Sequence of chain 1.C:
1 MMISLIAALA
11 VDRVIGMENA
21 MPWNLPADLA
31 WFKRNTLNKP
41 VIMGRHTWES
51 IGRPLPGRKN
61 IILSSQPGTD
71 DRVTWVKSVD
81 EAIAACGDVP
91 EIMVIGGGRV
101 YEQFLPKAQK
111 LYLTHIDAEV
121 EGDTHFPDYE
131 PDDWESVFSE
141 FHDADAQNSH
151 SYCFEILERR

Binding-site contacts:
Ligand atom N7 contacts residue ASP28 of chain 1.C at 2.8 Å (salt-bridge).
Ligand atom C5 contacts residue 8DM1 of chain 1.M at 3.5 Å.
Ligand atom C6 contacts residue ASP28 of chain 1.C at 3.7 Å.
Ligand atom N7 contacts residue ALA7 of chain 1.C at 3.8 Å.
Ligand atom C4 contacts residue PHE32 of chain 1.C at 3.6 Å (hydrophobic).
Ligand atom C2 contacts residue ASP28 of chain 1.C at 3.5 Å.
Ligand atom C2 contacts residue PHE32 of chain 1.C at 3.8 Å (hydrophobic).
Ligand atom C4 contacts residue ILE6 of chain 1.C at 3.8 Å (hydrophobic).
Ligand atom N7 contacts residue ALA8 of chain 1.C at 4.0 Å.
Ligand atom C6 contacts residue ALA8 of chain 1.C at 4.3 Å (hydrophobic).
Ligand atom C4 contacts residue ALA7 of chain 1.C at 4.0 Å (hydrophobic).
Ligand atom N8 contacts residue ILE6 of chain 1.C at 3.0 Å (h-bond).
Ligand atom N7 contacts residue TRP31 of chain 1.C at 4.2 Å.
Ligand atom C6 contacts residue LEU29 of chain 1.C at 4.1 Å (hydrophobic).
Ligand atom C4 contacts residue TYR101 of chain 1.C at 4.5 Å (hydrophobic).
Ligand atom N1 contacts residue ASP28 of chain 1.C at 2.7 Å (salt-bridge).
Ligand atom N8 contacts residue ALA7 of chain 1.C at 3.9 Å.
Ligand atom N8 contacts residue TYR101 of chain 1.C at 3.4 Å (h-bond).
Ligand atom N8 contacts residue ILE95 of chain 1.C at 3.1 Å (h-bond).
Ligand atom C5 contacts residue PHE32 of chain 1.C at 4.0 Å (hydrophobic).
Ligand atom C6 contacts residue 8DM1 of chain 1.M at 4.0 Å.
Ligand atom N3 contacts residue ALA7 of chain 1.C at 3.5 Å.
Ligand atom N3 contacts residue ILE6 of chain 1.C at 3.7 Å.
Ligand atom N3 contacts residue PHE32 of chain 1.C at 3.5 Å.
Ligand atom C2 contacts residue ALA8 of chain 1.C at 3.8 Å (hydrophobic).
Ligand atom N8 contacts residue PHE32 of chain 1.C at 3.7 Å.
Ligand atom C6 contacts residue PHE32 of chain 1.C at 4.3 Å (hydrophobic).
Ligand atom N1 contacts residue LEU29 of chain 1.C at 4.3 Å.
Ligand atom N7 contacts residue PHE32 of chain 1.C at 4.3 Å.
Ligand atom C2 contacts residue ILE6 of chain 1.C at 4.4 Å (hydrophobic).
Ligand atom N1 contacts residue ALA8 of chain 1.C at 3.8 Å.
Ligand atom N3 contacts residue ALA8 of chain 1.C at 3.7 Å.
Ligand atom C4 contacts residue ALA8 of chain 1.C at 4.2 Å (hydrophobic).
Ligand atom N1 contacts residue PHE32 of chain 1.C at 4.2 Å.
Ligand atom N7 contacts residue THR114 of chain 1.C at 3.5 Å (h-bond).
Ligand atom C4 contacts residue ILE95 of chain 1.C at 4.3 Å (hydrophobic).
Ligand atom C2 contacts residue ALA7 of chain 1.C at 3.9 Å (hydrophobic).
Ligand atom N7 contacts residue ILE6 of chain 1.C at 4.1 Å.

This small molecule binds to this protein.
Small molecule (SMILES): Nc1ccnc(N)n1